Sequence of chain 1.A:
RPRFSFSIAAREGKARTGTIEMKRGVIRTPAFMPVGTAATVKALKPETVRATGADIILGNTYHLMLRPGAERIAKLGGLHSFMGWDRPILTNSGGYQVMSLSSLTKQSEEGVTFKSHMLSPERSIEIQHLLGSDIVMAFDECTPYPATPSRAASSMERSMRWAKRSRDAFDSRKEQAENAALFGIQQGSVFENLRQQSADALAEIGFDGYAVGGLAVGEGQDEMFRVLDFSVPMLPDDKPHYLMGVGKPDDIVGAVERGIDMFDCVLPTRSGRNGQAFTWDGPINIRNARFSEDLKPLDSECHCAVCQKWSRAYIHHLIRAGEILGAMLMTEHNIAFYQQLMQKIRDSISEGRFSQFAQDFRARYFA

A protein and the small-molecule ligand that binds it are described below.
Small molecule (SMILES): CNc1nc2cc3c(=O)[nH]c(N)nc3cc2[nH]1

Binding-site contacts:
Ligand atom C7 contacts residue CYS158 of chain 1.A at 3.8 Å (hydrophobic).
Ligand atom N5 contacts residue ASP156 of chain 1.A at 2.8 Å (salt-bridge).
Ligand atom N5 contacts residue MET260 of chain 1.A at 3.8 Å.
Ligand atom C9 contacts residue ASP156 of chain 1.A at 3.5 Å.
Ligand atom N3 contacts residue MET260 of chain 1.A at 3.7 Å.
Ligand atom N1 contacts residue GLY261 of chain 1.A at 3.6 Å.
Ligand atom C9 contacts residue CYS158 of chain 1.A at 3.8 Å (hydrophobic).
Ligand atom N5 contacts residue TYR106 of chain 1.A at 3.8 Å.
Ligand atom N5 contacts residue SER103 of chain 1.A at 3.7 Å.
Ligand atom C9 contacts residue GLY230 of chain 1.A at 3.9 Å.
Ligand atom N4 contacts residue MET260 of chain 1.A at 3.8 Å.
Ligand atom N2 contacts residue GLY261 of chain 1.A at 3.8 Å.
Ligand atom C6 contacts residue LEU231 of chain 1.A at 3.6 Å (hydrophobic).
Ligand atom O1 contacts residue ASP156 of chain 1.A at 3.5 Å (salt-bridge).
Ligand atom C6 contacts residue TYR106 of chain 1.A at 3.9 Å (hydrophobic).
Ligand atom C6 contacts residue MET260 of chain 1.A at 3.8 Å (hydrophobic).
Ligand atom O1 contacts residue GLY229 of chain 1.A at 3.2 Å.
Ligand atom N3 contacts residue ALA232 of chain 1.A at 3.5 Å (h-bond).
Ligand atom N4 contacts residue ASP156 of chain 1.A at 2.7 Å (salt-bridge).
Ligand atom C2 contacts residue TYR106 of chain 1.A at 3.5 Å (hydrophobic).
Ligand atom C1 contacts residue TYR106 of chain 1.A at 3.5 Å (hydrophobic).
Ligand atom C5 contacts residue GLY261 of chain 1.A at 3.5 Å.
Ligand atom N6 contacts residue MET260 of chain 1.A at 3.2 Å.
Ligand atom N2 contacts residue ALA232 of chain 1.A at 2.9 Å (h-bond).
Ligand atom C8 contacts residue TYR106 of chain 1.A at 3.8 Å (hydrophobic).
Ligand atom C1 contacts residue MET260 of chain 1.A at 3.8 Å (hydrophobic).
Ligand atom C4 contacts residue GLY261 of chain 1.A at 3.8 Å.
Ligand atom C10 contacts residue MET260 of chain 1.A at 3.4 Å (hydrophobic).
Ligand atom C9 contacts residue GLN203 of chain 1.A at 3.9 Å.
Ligand atom O1 contacts residue GLN203 of chain 1.A at 2.9 Å (h-bond).
Ligand atom C5 contacts residue ALA232 of chain 1.A at 3.8 Å (hydrophobic).
Ligand atom C4 contacts residue ALA232 of chain 1.A at 3.6 Å (hydrophobic).
Ligand atom C10 contacts residue ASP156 of chain 1.A at 3.6 Å.
Ligand atom N6 contacts residue TYR106 of chain 1.A at 3.2 Å.
Ligand atom O1 contacts residue GLY230 of chain 1.A at 2.8 Å (h-bond).
Ligand atom O1 contacts residue CYS158 of chain 1.A at 3.6 Å (h-bond).
Ligand atom N3 contacts residue LEU231 of chain 1.A at 2.8 Å (h-bond).
Ligand atom C3 contacts residue TYR106 of chain 1.A at 3.8 Å (hydrophobic).
Ligand atom C10 contacts residue TYR106 of chain 1.A at 3.4 Å (hydrophobic).
Ligand atom N1 contacts residue TYR106 of chain 1.A at 3.7 Å.